Binding-site contacts:
Ligand atom C5 contacts residue LEU146 of chain 2.A at 3.5 Å (hydrophobic).
Ligand atom C4 contacts residue PRO152 of chain 2.A at 3.9 Å (hydrophobic).
Ligand atom C13 contacts residue GLY148 of chain 2.A at 3.7 Å.
Ligand atom N6 contacts residue PRO97 of chain 2.A at 3.8 Å.
Ligand atom C2 contacts residue ILE141 of chain 2.A at 3.8 Å (hydrophobic).
Ligand atom N1 contacts residue SER140 of chain 2.A at 3.4 Å (h-bond).
Ligand atom N1 contacts residue TYR144 of chain 2.A at 3.0 Å (h-bond).
Ligand atom C5 contacts residue TYR144 of chain 2.A at 3.3 Å (hydrophobic).
Ligand atom C15 contacts residue LEU95 of chain 2.A at 3.8 Å (hydrophobic).
Ligand atom C11 contacts residue TYR94 of chain 2.A at 3.9 Å (hydrophobic).
Ligand atom C11 contacts residue GLY125 of chain 2.A at 3.7 Å.
Ligand atom C12 contacts residue GLY125 of chain 2.A at 3.7 Å.
Ligand atom N6 contacts residue LEU146 of chain 2.A at 2.9 Å (h-bond).
Ligand atom N1 contacts residue GLY142 of chain 2.A at 2.8 Å (h-bond).
Ligand atom C13 contacts residue TYR123 of chain 2.A at 3.8 Å (hydrophobic).
Ligand atom C7 contacts residue LEU146 of chain 2.A at 3.8 Å (hydrophobic).
Ligand atom C5 contacts residue PRO97 of chain 2.A at 3.4 Å (hydrophobic).
Ligand atom C9 contacts residue GLY148 of chain 2.A at 3.8 Å.
Ligand atom N8 contacts residue LEU146 of chain 2.A at 3.0 Å (h-bond).
Ligand atom N16 contacts residue PRO152 of chain 2.A at 3.5 Å.
Ligand atom C13 contacts residue GLY121 of chain 2.A at 3.6 Å.
Ligand atom N16 contacts residue LEU95 of chain 2.A at 3.0 Å.
Ligand atom C4 contacts residue PRO97 of chain 2.A at 3.7 Å (hydrophobic).
Ligand atom O3 contacts residue SER140 of chain 2.A at 3.6 Å (h-bond).
Ligand atom N14 contacts residue LEU95 of chain 2.A at 3.9 Å.
Ligand atom C13 contacts residue THR147 of chain 2.A at 3.7 Å.
Ligand atom N6 contacts residue VAL145 of chain 2.A at 3.9 Å.
Ligand atom C15 contacts residue PRO152 of chain 2.A at 3.6 Å (hydrophobic).
Ligand atom N16 contacts residue SER96 of chain 2.A at 3.2 Å (h-bond).
Ligand atom C9 contacts residue GLY121 of chain 2.A at 3.7 Å.
Ligand atom C12 contacts residue ARG122 of chain 2.A at 3.8 Å.
Ligand atom C2 contacts residue SER140 of chain 2.A at 3.8 Å.
Ligand atom C13 contacts residue LEU146 of chain 2.A at 3.9 Å (hydrophobic).
Ligand atom O3 contacts residue ILE141 of chain 2.A at 3.0 Å (h-bond).
Ligand atom C12 contacts residue GLU124 of chain 2.A at 3.9 Å.
Ligand atom O3 contacts residue PRO152 of chain 2.A at 3.8 Å.
Ligand atom C15 contacts residue SER96 of chain 2.A at 3.7 Å.
Ligand atom C15 contacts residue PRO97 of chain 2.A at 3.9 Å (hydrophobic).
Ligand atom C12 contacts residue TYR123 of chain 2.A at 3.1 Å (hydrophobic).
Ligand atom C9 contacts residue GLY149 of chain 2.A at 3.8 Å.

The small molecule below binds the protein below.
Small molecule (SMILES): NC(=O)c1cnc(NC2CCCC2)nc1N

Sequence of chain 2.A:
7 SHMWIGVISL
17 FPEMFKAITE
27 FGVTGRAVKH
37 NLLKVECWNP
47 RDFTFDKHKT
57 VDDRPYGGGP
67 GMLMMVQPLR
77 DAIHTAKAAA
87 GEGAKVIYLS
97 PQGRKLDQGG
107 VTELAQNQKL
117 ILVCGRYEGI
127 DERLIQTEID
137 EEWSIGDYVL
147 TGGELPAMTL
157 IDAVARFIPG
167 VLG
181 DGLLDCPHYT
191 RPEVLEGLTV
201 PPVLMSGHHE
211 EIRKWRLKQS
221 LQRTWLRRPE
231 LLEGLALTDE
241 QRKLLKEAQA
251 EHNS